Binding-site contacts:
Ligand atom C2 contacts residue ASN118 of chain 15.A at 2.4 Å.
Ligand atom C1 contacts residue THR120 of chain 15.A at 4.4 Å.
Ligand atom C5 contacts residue ASN118 of chain 15.A at 3.6 Å.
Ligand atom C7 contacts residue TYR90 of chain 15.A at 4.2 Å (hydrophobic).
Ligand atom O5 contacts residue PHE119 of chain 15.A at 4.1 Å.
Ligand atom C1 contacts residue ASN118 of chain 15.A at 1.4 Å.
Ligand atom C3 contacts residue ASN118 of chain 15.A at 3.8 Å.
Ligand atom C1 contacts residue THR89 of chain 15.A at 4.2 Å.
Ligand atom C8 contacts residue ASP67 of chain 15.A at 3.3 Å.
Ligand atom O6 contacts residue PHE119 of chain 15.A at 3.0 Å (h-bond).
Ligand atom O6 contacts residue THR120 of chain 15.A at 3.1 Å (h-bond).
Ligand atom C8 contacts residue ASN118 of chain 15.A at 3.6 Å.
Ligand atom O7 contacts residue ASP67 of chain 15.A at 2.8 Å (salt-bridge).
Ligand atom C6 contacts residue PHE119 of chain 15.A at 4.2 Å (hydrophobic).
Ligand atom O5 contacts residue THR89 of chain 15.A at 4.5 Å.
Ligand atom C8 contacts residue SER66 of chain 15.A at 3.3 Å.
Ligand atom C5 contacts residue THR120 of chain 15.A at 4.0 Å.
Ligand atom C4 contacts residue ASN118 of chain 15.A at 4.2 Å.
Ligand atom N2 contacts residue ASP67 of chain 15.A at 4.5 Å.
Ligand atom O6 contacts residue THR89 of chain 15.A at 4.0 Å.
Ligand atom O7 contacts residue TYR90 of chain 15.A at 3.8 Å.
Ligand atom C5 contacts residue THR89 of chain 15.A at 4.5 Å.
Ligand atom C7 contacts residue ASP67 of chain 15.A at 3.3 Å.
Ligand atom O5 contacts residue ASN118 of chain 15.A at 2.4 Å (h-bond).
Ligand atom N2 contacts residue TYR90 of chain 15.A at 4.2 Å.
Ligand atom N2 contacts residue ASN118 of chain 15.A at 2.9 Å (h-bond).
Ligand atom C7 contacts residue ASN118 of chain 15.A at 3.4 Å.
Ligand atom C6 contacts residue THR120 of chain 15.A at 3.4 Å.
Ligand atom O7 contacts residue ASN118 of chain 15.A at 4.3 Å.
Ligand atom O5 contacts residue THR120 of chain 15.A at 3.2 Å (h-bond).

Sequence of chain 15.A:
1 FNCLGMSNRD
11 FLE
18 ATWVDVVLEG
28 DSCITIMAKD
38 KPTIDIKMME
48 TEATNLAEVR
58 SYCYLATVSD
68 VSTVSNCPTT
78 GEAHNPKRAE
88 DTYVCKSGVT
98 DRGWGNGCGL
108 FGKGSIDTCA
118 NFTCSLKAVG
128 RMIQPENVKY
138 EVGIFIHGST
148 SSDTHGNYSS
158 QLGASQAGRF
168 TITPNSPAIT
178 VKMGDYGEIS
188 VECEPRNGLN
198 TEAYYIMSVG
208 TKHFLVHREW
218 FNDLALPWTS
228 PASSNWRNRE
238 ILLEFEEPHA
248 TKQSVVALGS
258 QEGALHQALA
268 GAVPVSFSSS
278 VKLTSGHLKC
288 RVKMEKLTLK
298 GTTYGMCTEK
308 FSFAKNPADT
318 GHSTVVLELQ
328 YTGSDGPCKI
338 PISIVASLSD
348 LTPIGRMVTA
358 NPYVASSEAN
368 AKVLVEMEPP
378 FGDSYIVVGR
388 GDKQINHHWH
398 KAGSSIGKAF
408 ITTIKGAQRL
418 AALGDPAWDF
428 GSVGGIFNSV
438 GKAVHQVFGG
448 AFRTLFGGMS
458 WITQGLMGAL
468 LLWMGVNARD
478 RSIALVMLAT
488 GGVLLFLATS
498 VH

A protein and the small-molecule ligand that binds it are described below.
Small molecule (SMILES): CC(=O)N[C@@H]1[C@@H](O)[C@H](O)[C@@H](CO)O[C@H]1O